Sequence of chain 1.E:
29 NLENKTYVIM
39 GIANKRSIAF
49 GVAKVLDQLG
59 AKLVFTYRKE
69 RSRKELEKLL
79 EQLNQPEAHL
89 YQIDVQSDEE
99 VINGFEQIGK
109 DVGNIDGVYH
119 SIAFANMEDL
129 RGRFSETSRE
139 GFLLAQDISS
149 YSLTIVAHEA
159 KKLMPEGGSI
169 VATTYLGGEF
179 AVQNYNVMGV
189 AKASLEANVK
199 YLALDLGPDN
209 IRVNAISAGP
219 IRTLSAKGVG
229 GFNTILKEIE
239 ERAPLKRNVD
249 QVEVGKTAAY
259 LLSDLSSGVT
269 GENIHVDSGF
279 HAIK

Binding-site contacts:
Ligand atom C contacts residue LYS225 of chain 1.E at 4.5 Å.
Ligand atom O contacts residue LYS225 of chain 1.E at 3.4 Å (salt-bridge).

The protein below binds the small molecule below.
Small molecule (SMILES): N[C@@H](CCC(=O)O)C(=O)O